Sequence of chain 1.D:
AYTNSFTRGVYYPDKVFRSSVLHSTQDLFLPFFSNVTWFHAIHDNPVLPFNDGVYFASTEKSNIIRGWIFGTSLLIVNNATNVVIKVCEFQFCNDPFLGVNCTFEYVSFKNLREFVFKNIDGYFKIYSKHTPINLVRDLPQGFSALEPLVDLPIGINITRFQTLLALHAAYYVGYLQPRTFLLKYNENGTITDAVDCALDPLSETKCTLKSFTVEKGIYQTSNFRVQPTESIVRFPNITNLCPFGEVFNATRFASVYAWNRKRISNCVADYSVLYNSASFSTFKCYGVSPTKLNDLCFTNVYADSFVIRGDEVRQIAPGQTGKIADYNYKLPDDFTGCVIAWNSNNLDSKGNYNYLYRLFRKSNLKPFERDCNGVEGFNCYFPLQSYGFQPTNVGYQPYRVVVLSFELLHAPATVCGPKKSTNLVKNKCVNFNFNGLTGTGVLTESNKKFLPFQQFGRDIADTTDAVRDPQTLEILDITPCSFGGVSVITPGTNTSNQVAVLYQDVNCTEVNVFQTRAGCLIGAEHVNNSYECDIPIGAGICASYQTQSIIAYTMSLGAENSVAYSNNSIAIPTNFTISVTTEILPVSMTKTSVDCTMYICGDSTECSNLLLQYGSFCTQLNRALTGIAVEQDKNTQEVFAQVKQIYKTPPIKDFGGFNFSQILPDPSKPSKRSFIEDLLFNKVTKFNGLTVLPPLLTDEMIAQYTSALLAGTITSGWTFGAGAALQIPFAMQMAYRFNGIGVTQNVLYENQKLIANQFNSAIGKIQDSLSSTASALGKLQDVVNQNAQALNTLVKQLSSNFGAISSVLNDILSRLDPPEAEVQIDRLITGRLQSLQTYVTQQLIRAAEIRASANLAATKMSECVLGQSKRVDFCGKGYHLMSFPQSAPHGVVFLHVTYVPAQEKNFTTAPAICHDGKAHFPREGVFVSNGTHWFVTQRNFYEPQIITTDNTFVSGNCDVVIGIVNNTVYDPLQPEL

Binding-site contacts:
Ligand atom C4 contacts residue LEU941 of chain 1.D at 4.5 Å (hydrophobic).
Ligand atom C1 contacts residue ASN736 of chain 1.D at 1.5 Å.
Ligand atom C6 contacts residue GLN945 of chain 1.D at 4.5 Å.
Ligand atom O7 contacts residue GLN1090 of chain 1.D at 3.8 Å.
Ligand atom C7 contacts residue LEU941 of chain 1.D at 3.6 Å (hydrophobic).
Ligand atom N2 contacts residue LEU941 of chain 1.D at 4.4 Å.
Ligand atom O6 contacts residue THR738 of chain 1.D at 4.0 Å.
Ligand atom C5 contacts residue LEU941 of chain 1.D at 4.2 Å (hydrophobic).
Ligand atom O7 contacts residue ASN944 of chain 1.D at 4.5 Å.
Ligand atom C5 contacts residue ASN736 of chain 1.D at 3.8 Å.
Ligand atom C8 contacts residue LEU941 of chain 1.D at 3.7 Å (hydrophobic).
Ligand atom C3 contacts residue LEU941 of chain 1.D at 4.3 Å (hydrophobic).
Ligand atom C2 contacts residue ASN736 of chain 1.D at 2.5 Å.
Ligand atom O7 contacts residue ASN736 of chain 1.D at 3.2 Å (h-bond).
Ligand atom O7 contacts residue LEU941 of chain 1.D at 3.4 Å.
Ligand atom C3 contacts residue ASN736 of chain 1.D at 3.9 Å.
Ligand atom C8 contacts residue ASN736 of chain 1.D at 4.3 Å.
Ligand atom O4 contacts residue LEU941 of chain 1.D at 3.9 Å.
Ligand atom C8 contacts residue GLN945 of chain 1.D at 4.3 Å.
Ligand atom O5 contacts residue GLN1090 of chain 1.D at 4.5 Å.
Ligand atom O6 contacts residue GLN945 of chain 1.D at 3.7 Å.
Ligand atom N2 contacts residue ASN736 of chain 1.D at 2.9 Å (h-bond).
Ligand atom C4 contacts residue ASN736 of chain 1.D at 4.3 Å.
Ligand atom C1 contacts residue LEU941 of chain 1.D at 4.4 Å (hydrophobic).
Ligand atom C8 contacts residue ASN944 of chain 1.D at 4.2 Å.
Ligand atom O5 contacts residue ASN736 of chain 1.D at 2.4 Å (h-bond).
Ligand atom C5 contacts residue GLN945 of chain 1.D at 4.4 Å.
Ligand atom C7 contacts residue ASN736 of chain 1.D at 3.2 Å.

This small molecule binds to this protein.
Small molecule (SMILES): CC(=O)N[C@H]1[C@H](O[C@H]2[C@H](O)[C@@H](NC(C)=O)CO[C@@H]2CO)O[C@H](CO)[C@@H](O)[C@@H]1O